Sequence of chain 57.B:
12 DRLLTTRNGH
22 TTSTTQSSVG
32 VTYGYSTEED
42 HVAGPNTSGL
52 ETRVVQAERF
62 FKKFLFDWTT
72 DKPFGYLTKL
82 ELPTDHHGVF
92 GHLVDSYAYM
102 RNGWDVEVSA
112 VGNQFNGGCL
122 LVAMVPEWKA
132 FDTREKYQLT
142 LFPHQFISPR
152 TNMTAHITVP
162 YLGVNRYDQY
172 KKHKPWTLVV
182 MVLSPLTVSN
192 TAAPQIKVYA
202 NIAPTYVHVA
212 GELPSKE

Sequence of chain 56.C:
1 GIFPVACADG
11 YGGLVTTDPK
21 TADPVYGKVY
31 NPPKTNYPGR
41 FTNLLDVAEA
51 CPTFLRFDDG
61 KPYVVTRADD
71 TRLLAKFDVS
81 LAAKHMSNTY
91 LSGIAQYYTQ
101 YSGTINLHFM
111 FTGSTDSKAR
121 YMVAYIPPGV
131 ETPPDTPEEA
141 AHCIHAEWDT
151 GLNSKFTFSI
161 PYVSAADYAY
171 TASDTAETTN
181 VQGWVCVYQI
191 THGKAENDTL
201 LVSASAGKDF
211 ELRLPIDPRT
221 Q

This protein binds this small molecule.
Small molecule (SMILES): O=C(O)[C@@H]1O[C@@H](O[C@H]2[C@H](O)[C@@H](NS(=O)(=O)O)[C@@H](O)O[C@@H]2COS(=O)(=O)O)[C@H](OS(=O)(=O)O)[C@@H](O)[C@@H]1O[C@H]1O[C@H](COS(=O)(=O)O)[C@@H](O)[C@H](O)[C@H]1NS(=O)(=O)O

Binding-site contacts:
Ligand atom C3 contacts residue LYS193 of chain 57.A at 3.6 Å.
Ligand atom C5 contacts residue ARG135 of chain 57.B at 4.1 Å.
Ligand atom O3S contacts residue LYS193 of chain 57.A at 3.1 Å (salt-bridge).
Ligand atom S2 contacts residue ARG56 of chain 56.C at 3.4 Å (salt-bridge).
Ligand atom O1S contacts residue ASP59 of chain 56.C at 3.0 Å.
Ligand atom S2 contacts residue ARG135 of chain 57.B at 4.0 Å.
Ligand atom C3 contacts residue ARG56 of chain 56.C at 3.9 Å.
Ligand atom O5 contacts residue LYS193 of chain 57.A at 3.6 Å.
Ligand atom O6S contacts residue ARG135 of chain 57.B at 3.7 Å.
Ligand atom N2 contacts residue ARG56 of chain 56.C at 3.9 Å.
Ligand atom O2S contacts residue ARG56 of chain 56.C at 4.1 Å.
Ligand atom C4 contacts residue LYS193 of chain 57.A at 3.4 Å.
Ligand atom O6S contacts residue LYS193 of chain 57.A at 3.4 Å.
Ligand atom S2 contacts residue ASN88 of chain 56.C at 4.0 Å.
Ligand atom C2 contacts residue LYS193 of chain 57.A at 3.6 Å.
Ligand atom O3 contacts residue LYS193 of chain 57.A at 2.8 Å (salt-bridge).
Ligand atom O5S contacts residue ASN88 of chain 56.C at 3.0 Å (h-bond).
Ligand atom O6S contacts residue ARG56 of chain 56.C at 3.7 Å.
Ligand atom O6 contacts residue ARG135 of chain 57.B at 3.6 Å.
Ligand atom C6 contacts residue ARG135 of chain 57.B at 3.8 Å.
Ligand atom O3 contacts residue ASP59 of chain 56.C at 4.0 Å.
Ligand atom O6B contacts residue LYS193 of chain 57.A at 4.1 Å.
Ligand atom O6S contacts residue ASN88 of chain 56.C at 3.9 Å.
Ligand atom O1 contacts residue ASP133 of chain 57.B at 4.1 Å.
Ligand atom C6 contacts residue THR134 of chain 57.B at 3.5 Å.
Ligand atom O5 contacts residue ARG135 of chain 57.B at 3.2 Å.
Ligand atom C1 contacts residue ASP133 of chain 57.B at 4.0 Å.
Ligand atom O4 contacts residue THR195 of chain 57.A at 3.7 Å.
Ligand atom O3 contacts residue ARG56 of chain 56.C at 3.9 Å.
Ligand atom O1S contacts residue ASP58 of chain 56.C at 4.1 Å.
Ligand atom O2S contacts residue ASP58 of chain 56.C at 2.3 Å (salt-bridge).
Ligand atom S1 contacts residue ASP59 of chain 56.C at 3.7 Å.
Ligand atom O2S contacts residue ASP59 of chain 56.C at 3.2 Å.
Ligand atom C5 contacts residue THR134 of chain 57.B at 3.9 Å.
Ligand atom O3S contacts residue THR134 of chain 57.B at 3.3 Å (h-bond).
Ligand atom O4S contacts residue ARG56 of chain 56.C at 2.5 Å (salt-bridge).
Ligand atom S1 contacts residue ASP58 of chain 56.C at 3.7 Å.
Ligand atom O6 contacts residue LYS193 of chain 57.A at 3.5 Å.
Ligand atom O5S contacts residue ARG56 of chain 56.C at 3.6 Å (salt-bridge).
Ligand atom O5S contacts residue ARG135 of chain 57.B at 3.6 Å.

Sequence of chain 57.A:
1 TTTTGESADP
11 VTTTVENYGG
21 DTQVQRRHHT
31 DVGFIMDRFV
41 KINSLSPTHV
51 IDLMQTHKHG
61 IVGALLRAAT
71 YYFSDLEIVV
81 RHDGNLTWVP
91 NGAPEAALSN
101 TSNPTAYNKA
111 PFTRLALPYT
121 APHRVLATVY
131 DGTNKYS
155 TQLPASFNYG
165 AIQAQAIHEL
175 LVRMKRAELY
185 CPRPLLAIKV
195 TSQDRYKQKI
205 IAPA